Binding-site contacts:
Ligand atom CG contacts residue ARG20 of chain 1.A at 4.2 Å.
Ligand atom NE1 contacts residue GLU44 of chain 1.A at 3.6 Å.
Ligand atom CA contacts residue SER1 of chain 1.A at 3.3 Å.
Ligand atom CA contacts residue GLN41 of chain 1.B at 4.2 Å.
Ligand atom CB contacts residue PHE42 of chain 1.A at 3.7 Å (hydrophobic).
Ligand atom NE1 contacts residue THR43 of chain 1.A at 4.1 Å.
Ligand atom C contacts residue ARG20 of chain 1.A at 4.4 Å.
Ligand atom CE2 contacts residue GLU44 of chain 1.A at 3.6 Å.
Ligand atom N contacts residue SER1 of chain 1.A at 2.7 Å (h-bond).
Ligand atom CB contacts residue ARG20 of chain 1.A at 3.7 Å.
Ligand atom N contacts residue GLN41 of chain 1.B at 3.2 Å (h-bond).
Ligand atom N contacts residue SER1 of chain 1.B at 3.8 Å.
Ligand atom CD1 contacts residue PHE42 of chain 1.A at 4.2 Å (hydrophobic).
Ligand atom OXT contacts residue SER1 of chain 1.B at 4.3 Å.
Ligand atom CE3 contacts residue ARG20 of chain 1.A at 3.5 Å.
Ligand atom CD2 contacts residue GLU44 of chain 1.A at 3.8 Å.
Ligand atom CG contacts residue SER1 of chain 1.A at 4.3 Å.
Ligand atom O contacts residue ARG20 of chain 1.A at 4.1 Å.
Ligand atom C contacts residue SER1 of chain 1.B at 4.0 Å.
Ligand atom CE2 contacts residue THR43 of chain 1.A at 4.1 Å.
Ligand atom C contacts residue GLN41 of chain 1.B at 4.4 Å.
Ligand atom CZ3 contacts residue GLU44 of chain 1.A at 4.2 Å.
Ligand atom CE3 contacts residue THR43 of chain 1.A at 4.1 Å.
Ligand atom CZ3 contacts residue ARG20 of chain 1.A at 3.8 Å.
Ligand atom CD1 contacts residue GLU44 of chain 1.A at 3.8 Å.
Ligand atom CD2 contacts residue THR43 of chain 1.A at 3.8 Å.
Ligand atom N contacts residue ASP2 of chain 1.A at 4.4 Å.
Ligand atom CD1 contacts residue THR43 of chain 1.A at 3.8 Å.
Ligand atom CZ2 contacts residue GLU44 of chain 1.A at 3.7 Å.
Ligand atom O contacts residue SER1 of chain 1.B at 3.1 Å (h-bond).
Ligand atom CG contacts residue PHE42 of chain 1.A at 4.3 Å (hydrophobic).
Ligand atom CE3 contacts residue GLU44 of chain 1.A at 4.2 Å.
Ligand atom CB contacts residue SER1 of chain 1.A at 3.4 Å.
Ligand atom O contacts residue GLN41 of chain 1.B at 3.7 Å.
Ligand atom CB contacts residue THR43 of chain 1.A at 4.0 Å.
Ligand atom CH2 contacts residue GLU44 of chain 1.A at 4.0 Å.
Ligand atom CG contacts residue GLU44 of chain 1.A at 3.9 Å.
Ligand atom CD2 contacts residue ARG20 of chain 1.A at 4.1 Å.
Ligand atom N contacts residue PHE42 of chain 1.A at 4.4 Å.
Ligand atom CG contacts residue THR43 of chain 1.A at 3.6 Å.

A small-molecule ligand and the protein it binds are described below.
Small molecule (SMILES): N[C@@H](Cc1c[nH]c2ccccc12)C(=O)O

Sequence of chain 1.A:
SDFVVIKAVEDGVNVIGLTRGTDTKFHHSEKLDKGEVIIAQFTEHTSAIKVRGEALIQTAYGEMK

Sequence of chain 1.B:
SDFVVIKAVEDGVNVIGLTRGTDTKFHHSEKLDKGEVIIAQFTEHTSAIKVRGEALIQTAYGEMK